Sequence of chain 1.B:
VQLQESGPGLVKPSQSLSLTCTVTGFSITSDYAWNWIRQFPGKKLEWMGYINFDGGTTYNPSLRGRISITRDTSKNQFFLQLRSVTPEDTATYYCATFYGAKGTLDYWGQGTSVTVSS

This small molecule binds to this protein.
Small molecule (SMILES): CC(=O)N[C@H]1[C@H](O[C@H]2[C@H](O)[C@@H](NC(C)=O)CO[C@@H]2CO)O[C@H](CO)[C@@H](O)[C@@H]1O

Sequence of chain 1.F:
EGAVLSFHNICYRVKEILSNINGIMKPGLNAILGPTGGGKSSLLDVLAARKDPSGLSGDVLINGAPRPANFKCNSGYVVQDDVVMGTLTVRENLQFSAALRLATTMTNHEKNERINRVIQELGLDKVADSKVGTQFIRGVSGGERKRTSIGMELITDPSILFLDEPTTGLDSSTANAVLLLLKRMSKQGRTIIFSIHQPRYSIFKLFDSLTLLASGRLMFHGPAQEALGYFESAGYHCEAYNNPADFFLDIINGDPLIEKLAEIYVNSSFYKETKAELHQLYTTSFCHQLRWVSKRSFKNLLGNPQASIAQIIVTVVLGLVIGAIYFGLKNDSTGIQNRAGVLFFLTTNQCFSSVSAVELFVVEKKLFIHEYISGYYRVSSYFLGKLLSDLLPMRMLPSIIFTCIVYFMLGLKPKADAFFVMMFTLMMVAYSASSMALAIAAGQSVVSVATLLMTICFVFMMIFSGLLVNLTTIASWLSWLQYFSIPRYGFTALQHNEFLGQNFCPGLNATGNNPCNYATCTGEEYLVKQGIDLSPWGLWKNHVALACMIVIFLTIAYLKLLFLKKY

Binding-site contacts:
Ligand atom C7 contacts residue ASN596 of chain 1.F at 4.2 Å.
Ligand atom C3 contacts residue ASN596 of chain 1.F at 3.8 Å.
Ligand atom C5 contacts residue ASN596 of chain 1.F at 3.6 Å.
Ligand atom C1 contacts residue SER31 of chain 1.B at 3.6 Å.
Ligand atom O5 contacts residue THR598 of chain 1.F at 4.0 Å.
Ligand atom C8 contacts residue ASP55 of chain 1.B at 3.9 Å.
Ligand atom C4 contacts residue ASN596 of chain 1.F at 4.2 Å.
Ligand atom C2 contacts residue ASN596 of chain 1.F at 2.5 Å.
Ligand atom N2 contacts residue THR30 of chain 1.B at 4.1 Å.
Ligand atom C7 contacts residue PHE54 of chain 1.B at 4.0 Å (hydrophobic).
Ligand atom O6 contacts residue GLY599 of chain 1.F at 3.9 Å.
Ligand atom C8 contacts residue THR30 of chain 1.B at 4.3 Å.
Ligand atom C6 contacts residue GLY599 of chain 1.F at 4.3 Å.
Ligand atom C8 contacts residue PHE54 of chain 1.B at 3.6 Å (hydrophobic).
Ligand atom C5 contacts residue GLY599 of chain 1.F at 4.4 Å.
Ligand atom C7 contacts residue THR30 of chain 1.B at 3.5 Å.
Ligand atom N2 contacts residue THR598 of chain 1.F at 4.4 Å.
Ligand atom N2 contacts residue ASN596 of chain 1.F at 3.0 Å (h-bond).
Ligand atom C5 contacts residue THR598 of chain 1.F at 3.9 Å.
Ligand atom O5 contacts residue SER31 of chain 1.B at 4.0 Å.
Ligand atom O7 contacts residue THR30 of chain 1.B at 2.8 Å (h-bond).
Ligand atom O6 contacts residue ASN596 of chain 1.F at 4.5 Å.
Ligand atom C2 contacts residue THR30 of chain 1.B at 4.2 Å.
Ligand atom C1 contacts residue THR598 of chain 1.F at 3.5 Å.
Ligand atom C1 contacts residue ASN596 of chain 1.F at 1.4 Å.
Ligand atom N2 contacts residue PHE54 of chain 1.B at 4.1 Å.
Ligand atom N2 contacts residue SER31 of chain 1.B at 4.3 Å.
Ligand atom O5 contacts residue ASN596 of chain 1.F at 2.3 Å (h-bond).
Ligand atom C2 contacts residue SER31 of chain 1.B at 3.8 Å.
Ligand atom C3 contacts residue THR598 of chain 1.F at 4.2 Å.
Ligand atom C2 contacts residue THR598 of chain 1.F at 4.3 Å.